Binding-site contacts:
Ligand atom O6 contacts residue THR85 of chain 22.F at 4.4 Å.
Ligand atom O5 contacts residue THR85 of chain 22.F at 4.3 Å.
Ligand atom O6 contacts residue GLU174 of chain 22.F at 3.8 Å.
Ligand atom O3 contacts residue NAG1 of chain 22.K at 3.9 Å.
Ligand atom O5 contacts residue ASN175 of chain 22.F at 2.4 Å (h-bond).
Ligand atom N2 contacts residue PRO86 of chain 22.F at 3.9 Å.
Ligand atom C7 contacts residue PRO86 of chain 22.F at 4.3 Å (hydrophobic).
Ligand atom C3 contacts residue NAG1 of chain 22.K at 3.7 Å.
Ligand atom O4 contacts residue NAG1 of chain 22.K at 2.3 Å (h-bond).
Ligand atom C1 contacts residue GLU174 of chain 22.F at 4.1 Å.
Ligand atom C5 contacts residue NAG1 of chain 22.K at 3.8 Å.
Ligand atom C8 contacts residue ASN175 of chain 22.F at 4.5 Å.
Ligand atom C7 contacts residue ASN175 of chain 22.F at 3.4 Å.
Ligand atom C4 contacts residue ASN175 of chain 22.F at 4.2 Å.
Ligand atom C6 contacts residue NAG1 of chain 22.K at 4.2 Å.
Ligand atom C8 contacts residue ARG88 of chain 22.F at 4.3 Å.
Ligand atom C1 contacts residue ASN175 of chain 22.F at 1.4 Å.
Ligand atom C1 contacts residue THR85 of chain 22.F at 3.8 Å.
Ligand atom C3 contacts residue ASN175 of chain 22.F at 3.8 Å.
Ligand atom C5 contacts residue ASN175 of chain 22.F at 3.6 Å.
Ligand atom C3 contacts residue THR85 of chain 22.F at 4.3 Å.
Ligand atom O6 contacts residue PHE173 of chain 22.F at 4.0 Å.
Ligand atom C2 contacts residue ASN175 of chain 22.F at 2.4 Å.
Ligand atom C5 contacts residue THR85 of chain 22.F at 4.0 Å.
Ligand atom O5 contacts residue GLU174 of chain 22.F at 3.5 Å (salt-bridge).
Ligand atom N2 contacts residue THR85 of chain 22.F at 4.5 Å.
Ligand atom C2 contacts residue THR85 of chain 22.F at 4.5 Å.
Ligand atom C4 contacts residue NAG1 of chain 22.K at 3.5 Å.
Ligand atom C8 contacts residue PRO86 of chain 22.F at 3.6 Å (hydrophobic).
Ligand atom O7 contacts residue ASN175 of chain 22.F at 3.5 Å (h-bond).
Ligand atom C8 contacts residue GLU87 of chain 22.F at 3.6 Å.
Ligand atom N2 contacts residue ASN175 of chain 22.F at 2.9 Å (h-bond).

The protein below binds the small molecule below.
Small molecule (SMILES): CC(=O)N[C@@H]1[C@@H](O)[C@H](O)[C@@H](CO)O[C@H]1O

Sequence of chain 22.F:
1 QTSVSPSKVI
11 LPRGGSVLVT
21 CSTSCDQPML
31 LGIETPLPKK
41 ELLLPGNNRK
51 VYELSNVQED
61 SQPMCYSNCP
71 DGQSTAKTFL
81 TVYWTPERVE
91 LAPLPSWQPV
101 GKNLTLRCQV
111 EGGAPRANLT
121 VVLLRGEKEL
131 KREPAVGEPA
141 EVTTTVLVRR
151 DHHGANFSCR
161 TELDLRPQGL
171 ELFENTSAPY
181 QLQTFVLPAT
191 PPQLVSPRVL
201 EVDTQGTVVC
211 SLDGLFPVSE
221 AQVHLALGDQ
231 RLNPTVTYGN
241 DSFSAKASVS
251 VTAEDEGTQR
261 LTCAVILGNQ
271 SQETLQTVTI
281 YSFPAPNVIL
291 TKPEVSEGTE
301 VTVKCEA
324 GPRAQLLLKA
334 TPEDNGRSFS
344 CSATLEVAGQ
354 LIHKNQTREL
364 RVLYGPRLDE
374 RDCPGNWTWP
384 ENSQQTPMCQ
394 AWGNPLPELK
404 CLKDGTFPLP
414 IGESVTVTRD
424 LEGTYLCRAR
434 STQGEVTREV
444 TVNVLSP